A protein and the small-molecule ligand that binds it are described below.
Small molecule (SMILES): CC(=O)C(=O)O

Sequence of chain 1.B:
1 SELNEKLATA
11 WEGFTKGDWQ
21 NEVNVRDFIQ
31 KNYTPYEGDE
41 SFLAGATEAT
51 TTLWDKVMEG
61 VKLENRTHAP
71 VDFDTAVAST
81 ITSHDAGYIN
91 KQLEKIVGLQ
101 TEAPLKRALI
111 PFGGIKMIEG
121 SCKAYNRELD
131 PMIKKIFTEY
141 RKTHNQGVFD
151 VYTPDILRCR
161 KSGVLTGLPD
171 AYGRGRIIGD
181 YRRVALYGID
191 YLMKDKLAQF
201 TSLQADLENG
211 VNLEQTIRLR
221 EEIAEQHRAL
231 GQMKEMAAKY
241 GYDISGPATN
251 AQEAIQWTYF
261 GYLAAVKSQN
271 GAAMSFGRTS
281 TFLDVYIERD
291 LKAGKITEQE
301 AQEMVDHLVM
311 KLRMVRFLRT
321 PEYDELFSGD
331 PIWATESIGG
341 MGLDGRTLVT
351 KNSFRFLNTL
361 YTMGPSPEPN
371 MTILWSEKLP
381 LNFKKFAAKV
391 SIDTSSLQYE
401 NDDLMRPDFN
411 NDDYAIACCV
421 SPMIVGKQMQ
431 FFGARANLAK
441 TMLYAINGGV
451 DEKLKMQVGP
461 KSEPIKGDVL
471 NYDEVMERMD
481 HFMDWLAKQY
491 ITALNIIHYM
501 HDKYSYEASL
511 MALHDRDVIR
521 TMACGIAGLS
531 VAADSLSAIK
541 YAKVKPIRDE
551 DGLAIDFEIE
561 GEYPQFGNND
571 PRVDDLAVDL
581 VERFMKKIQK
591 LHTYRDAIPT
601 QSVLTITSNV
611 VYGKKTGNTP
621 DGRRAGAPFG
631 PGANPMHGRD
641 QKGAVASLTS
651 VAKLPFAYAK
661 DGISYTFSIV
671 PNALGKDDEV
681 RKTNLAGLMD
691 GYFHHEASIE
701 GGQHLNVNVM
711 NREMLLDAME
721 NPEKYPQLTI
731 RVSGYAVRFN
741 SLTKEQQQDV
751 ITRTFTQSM

Binding-site contacts:
Ligand atom CA contacts residue ARG176 of chain 1.B at 3.7 Å.
Ligand atom OXT contacts residue LEU604 of chain 1.B at 3.9 Å.
Ligand atom C contacts residue CYS418 of chain 1.B at 3.0 Å (hydrophobic).
Ligand atom O contacts residue CYS418 of chain 1.B at 3.3 Å (h-bond).
Ligand atom O contacts residue ARG435 of chain 1.B at 3.8 Å.
Ligand atom O3 contacts residue ARG176 of chain 1.B at 2.9 Å (salt-bridge).
Ligand atom CB contacts residue PHE432 of chain 1.B at 4.0 Å (hydrophobic).
Ligand atom O3 contacts residue CYS418 of chain 1.B at 3.2 Å (h-bond).
Ligand atom CB contacts residue ALA272 of chain 1.B at 3.8 Å (hydrophobic).
Ligand atom CB contacts residue CYS418 of chain 1.B at 3.0 Å (hydrophobic).
Ligand atom C contacts residue PHE432 of chain 1.B at 3.3 Å (hydrophobic).
Ligand atom OXT contacts residue ARG435 of chain 1.B at 2.8 Å (salt-bridge).
Ligand atom C contacts residue ARG176 of chain 1.B at 3.8 Å.
Ligand atom O3 contacts residue ALA273 of chain 1.B at 3.8 Å.
Ligand atom OXT contacts residue PHE327 of chain 1.B at 4.4 Å.
Ligand atom CA contacts residue CYS418 of chain 1.B at 2.7 Å (hydrophobic).
Ligand atom O contacts residue PHE432 of chain 1.B at 3.4 Å.
Ligand atom OXT contacts residue PHE432 of chain 1.B at 3.6 Å.
Ligand atom CB contacts residue ALA273 of chain 1.B at 4.2 Å (hydrophobic).
Ligand atom O contacts residue LEU604 of chain 1.B at 3.4 Å.
Ligand atom OXT contacts residue ILE606 of chain 1.B at 3.3 Å.
Ligand atom OXT contacts residue CYS418 of chain 1.B at 3.7 Å.
Ligand atom CA contacts residue ALA273 of chain 1.B at 4.3 Å (hydrophobic).
Ligand atom C contacts residue LEU604 of chain 1.B at 4.0 Å (hydrophobic).
Ligand atom CB contacts residue PHE327 of chain 1.B at 4.0 Å (hydrophobic).
Ligand atom C contacts residue ILE606 of chain 1.B at 4.4 Å (hydrophobic).
Ligand atom O contacts residue ARG176 of chain 1.B at 2.8 Å (salt-bridge).
Ligand atom C contacts residue ARG435 of chain 1.B at 3.6 Å.
Ligand atom CA contacts residue PHE432 of chain 1.B at 3.5 Å (hydrophobic).
Ligand atom O3 contacts residue PHE432 of chain 1.B at 3.5 Å.
Ligand atom CB contacts residue TRP333 of chain 1.B at 3.8 Å (hydrophobic).